Sequence of chain 1.A:
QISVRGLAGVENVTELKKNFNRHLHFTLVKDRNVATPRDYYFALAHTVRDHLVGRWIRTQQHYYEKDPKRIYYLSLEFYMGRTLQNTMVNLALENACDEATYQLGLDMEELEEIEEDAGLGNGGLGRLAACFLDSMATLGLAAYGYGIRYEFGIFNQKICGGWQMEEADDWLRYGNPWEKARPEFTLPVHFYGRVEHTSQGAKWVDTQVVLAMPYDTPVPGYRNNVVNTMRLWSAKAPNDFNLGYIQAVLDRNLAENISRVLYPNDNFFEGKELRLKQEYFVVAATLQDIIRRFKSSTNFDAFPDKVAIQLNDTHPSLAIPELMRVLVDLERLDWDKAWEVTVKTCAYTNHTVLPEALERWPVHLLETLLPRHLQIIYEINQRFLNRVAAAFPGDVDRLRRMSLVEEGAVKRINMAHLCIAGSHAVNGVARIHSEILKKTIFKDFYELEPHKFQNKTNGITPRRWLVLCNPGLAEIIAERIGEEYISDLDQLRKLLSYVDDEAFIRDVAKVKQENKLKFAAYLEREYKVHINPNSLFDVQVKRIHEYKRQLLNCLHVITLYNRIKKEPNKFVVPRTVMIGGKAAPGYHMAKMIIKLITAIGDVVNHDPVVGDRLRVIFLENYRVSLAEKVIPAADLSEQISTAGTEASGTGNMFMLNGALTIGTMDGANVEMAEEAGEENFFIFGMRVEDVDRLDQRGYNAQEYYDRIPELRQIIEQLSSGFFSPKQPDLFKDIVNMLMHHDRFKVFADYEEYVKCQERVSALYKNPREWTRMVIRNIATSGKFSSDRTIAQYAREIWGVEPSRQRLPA

Binding-site contacts:
Ligand atom C2 contacts residue HIS377 of chain 1.A at 3.5 Å.
Ligand atom C1 contacts residue LEU136 of chain 1.A at 3.9 Å (hydrophobic).
Ligand atom O6 contacts residue ASN484 of chain 1.A at 2.8 Å (h-bond).
Ligand atom C2 contacts residue GLU672 of chain 1.A at 3.8 Å.
Ligand atom O2 contacts residue GLU672 of chain 1.A at 3.1 Å (salt-bridge).
Ligand atom O5 contacts residue LEU136 of chain 1.A at 3.5 Å (h-bond).
Ligand atom C6 contacts residue HIS377 of chain 1.A at 3.4 Å.
Ligand atom C14 contacts residue ASP283 of chain 1.A at 3.1 Å.
Ligand atom C13 contacts residue ALA383 of chain 1.A at 3.8 Å (hydrophobic).
Ligand atom O4 contacts residue GLY675 of chain 1.A at 2.8 Å (h-bond).
Ligand atom O4 contacts residue ASN484 of chain 1.A at 3.5 Å (h-bond).
Ligand atom C4 contacts residue GLY675 of chain 1.A at 3.7 Å.
Ligand atom C14 contacts residue ALA383 of chain 1.A at 3.3 Å (hydrophobic).
Ligand atom O5 contacts residue HIS377 of chain 1.A at 3.7 Å.
Ligand atom C17 contacts residue ASP283 of chain 1.A at 3.5 Å.
Ligand atom O6 contacts residue HIS377 of chain 1.A at 2.6 Å (h-bond).
Ligand atom O4 contacts residue SER674 of chain 1.A at 3.6 Å.
Ligand atom O6 contacts residue VAL455 of chain 1.A at 3.8 Å.
Ligand atom O4 contacts residue THR676 of chain 1.A at 3.9 Å.
Ligand atom C15 contacts residue ALA383 of chain 1.A at 3.8 Å (hydrophobic).
Ligand atom C16 contacts residue ASP283 of chain 1.A at 3.4 Å.
Ligand atom O5 contacts residue GLY135 of chain 1.A at 3.8 Å.
Ligand atom C15 contacts residue ASP283 of chain 1.A at 3.2 Å.
Ligand atom C18 contacts residue ASP283 of chain 1.A at 3.4 Å.
Ligand atom C14 contacts residue ASN284 of chain 1.A at 3.2 Å.
Ligand atom C5 contacts residue LEU136 of chain 1.A at 3.9 Å (hydrophobic).
Ligand atom C15 contacts residue ASN284 of chain 1.A at 3.7 Å.
Ligand atom C3 contacts residue GLU672 of chain 1.A at 3.4 Å.
Ligand atom N3 contacts residue LEU136 of chain 1.A at 3.6 Å.
Ligand atom O2 contacts residue TYR573 of chain 1.A at 3.0 Å (h-bond).
Ligand atom C6 contacts residue ASN484 of chain 1.A at 3.2 Å.
Ligand atom C5 contacts residue GLY135 of chain 1.A at 3.7 Å.
Ligand atom C6 contacts residue GLY135 of chain 1.A at 3.6 Å.
Ligand atom O3 contacts residue GLY675 of chain 1.A at 3.1 Å (h-bond).
Ligand atom C3 contacts residue GLY675 of chain 1.A at 3.8 Å.
Ligand atom O3 contacts residue SER674 of chain 1.A at 3.0 Å (h-bond).
Ligand atom N2 contacts residue LEU136 of chain 1.A at 3.2 Å (h-bond).
Ligand atom O3 contacts residue GLU672 of chain 1.A at 2.7 Å (salt-bridge).
Ligand atom C13 contacts residue ASP283 of chain 1.A at 3.2 Å.
Ligand atom O3 contacts residue ALA673 of chain 1.A at 3.3 Å (h-bond).

The small molecule below binds the protein below.
Small molecule (SMILES): OC[C@H]1O[C@@H](n2cc(-c3cccc4ccccc34)nn2)[C@H](O)[C@@H](O)[C@@H]1O